This protein binds this small molecule.
Small molecule (SMILES): CC(=O)N[C@@H]1[C@@H](O)[C@H](O)[C@@H](CO)O[C@H]1O

Sequence of chain 1.B:
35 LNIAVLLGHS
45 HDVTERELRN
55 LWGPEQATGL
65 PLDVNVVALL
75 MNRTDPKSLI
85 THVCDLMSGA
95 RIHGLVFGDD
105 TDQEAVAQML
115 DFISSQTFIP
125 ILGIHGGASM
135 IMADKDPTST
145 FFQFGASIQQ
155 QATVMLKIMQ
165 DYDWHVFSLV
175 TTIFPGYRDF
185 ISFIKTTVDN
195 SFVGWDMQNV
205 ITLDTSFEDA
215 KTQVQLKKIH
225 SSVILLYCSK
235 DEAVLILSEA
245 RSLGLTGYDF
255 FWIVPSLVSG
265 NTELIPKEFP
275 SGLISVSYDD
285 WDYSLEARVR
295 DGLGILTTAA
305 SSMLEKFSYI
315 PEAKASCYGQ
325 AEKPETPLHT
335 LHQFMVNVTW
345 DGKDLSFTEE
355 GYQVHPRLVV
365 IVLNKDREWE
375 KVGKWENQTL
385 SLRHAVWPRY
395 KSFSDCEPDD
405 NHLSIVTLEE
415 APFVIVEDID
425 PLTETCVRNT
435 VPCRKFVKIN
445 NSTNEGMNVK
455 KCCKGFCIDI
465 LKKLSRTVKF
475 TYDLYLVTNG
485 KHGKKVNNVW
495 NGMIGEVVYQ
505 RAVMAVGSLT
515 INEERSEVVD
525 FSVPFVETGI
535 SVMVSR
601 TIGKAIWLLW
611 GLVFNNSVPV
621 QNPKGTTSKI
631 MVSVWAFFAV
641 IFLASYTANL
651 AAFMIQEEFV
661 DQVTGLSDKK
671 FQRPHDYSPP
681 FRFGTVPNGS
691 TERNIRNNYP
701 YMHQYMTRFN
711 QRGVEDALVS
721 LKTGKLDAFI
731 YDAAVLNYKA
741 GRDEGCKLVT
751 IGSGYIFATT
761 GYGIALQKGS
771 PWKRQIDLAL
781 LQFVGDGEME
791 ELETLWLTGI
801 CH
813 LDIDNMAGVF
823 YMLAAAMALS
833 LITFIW

Binding-site contacts:
Ligand atom N2 contacts residue ASN381 of chain 1.B at 2.9 Å (h-bond).
Ligand atom O6 contacts residue GLY346 of chain 1.B at 4.2 Å.
Ligand atom O5 contacts residue ASN381 of chain 1.B at 2.4 Å (h-bond).
Ligand atom C3 contacts residue ASN381 of chain 1.B at 3.8 Å.
Ligand atom O7 contacts residue ASN381 of chain 1.B at 4.1 Å.
Ligand atom C4 contacts residue ASN381 of chain 1.B at 4.2 Å.
Ligand atom C7 contacts residue ASN381 of chain 1.B at 3.8 Å.
Ligand atom C2 contacts residue ASN381 of chain 1.B at 2.5 Å.
Ligand atom C1 contacts residue ASN381 of chain 1.B at 1.4 Å.
Ligand atom C5 contacts residue ASN381 of chain 1.B at 3.7 Å.